Sequence of chain 1.A:
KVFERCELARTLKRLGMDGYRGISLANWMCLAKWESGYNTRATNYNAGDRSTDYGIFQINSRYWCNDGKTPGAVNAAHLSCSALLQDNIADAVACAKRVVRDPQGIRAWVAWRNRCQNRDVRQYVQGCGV

Binding-site contacts:
Ligand atom N contacts residue TRP64 of chain 1.A at 3.0 Å (h-bond).
Ligand atom OXT contacts residue TRP64 of chain 1.A at 4.4 Å.
Ligand atom C contacts residue LEU79 of chain 1.A at 3.7 Å (hydrophobic).
Ligand atom CA contacts residue TRP64 of chain 1.A at 3.7 Å (hydrophobic).
Ligand atom CB contacts residue TRP64 of chain 1.A at 3.4 Å (hydrophobic).
Ligand atom SG contacts residue ARG98 of chain 1.A at 4.2 Å.
Ligand atom CM contacts residue HIS78 of chain 1.A at 3.5 Å.
Ligand atom CA contacts residue LEU79 of chain 1.A at 4.4 Å (hydrophobic).
Ligand atom CT contacts residue HIS78 of chain 1.A at 3.5 Å.
Ligand atom O contacts residue LEU79 of chain 1.A at 3.8 Å.
Ligand atom C contacts residue HIS78 of chain 1.A at 4.3 Å.
Ligand atom CB contacts residue LEU79 of chain 1.A at 4.0 Å (hydrophobic).
Ligand atom CM contacts residue TYR63 of chain 1.A at 3.3 Å (hydrophobic).
Ligand atom N contacts residue HIS78 of chain 1.A at 4.0 Å.
Ligand atom OXT contacts residue HIS78 of chain 1.A at 3.1 Å (h-bond).
Ligand atom OT contacts residue HIS78 of chain 1.A at 3.8 Å.
Ligand atom CM contacts residue VAL74 of chain 1.A at 4.4 Å (hydrophobic).
Ligand atom CT contacts residue TRP64 of chain 1.A at 3.8 Å (hydrophobic).
Ligand atom SG contacts residue CYS95 of chain 1.A at 2.0 Å (h-bond).
Ligand atom CB contacts residue CYS95 of chain 1.A at 3.0 Å (hydrophobic).
Ligand atom SG contacts residue TRP64 of chain 1.A at 3.9 Å.
Ligand atom OT contacts residue ARG98 of chain 1.A at 4.1 Å.
Ligand atom CM contacts residue TRP64 of chain 1.A at 3.8 Å (hydrophobic).
Ligand atom OXT contacts residue LEU79 of chain 1.A at 3.3 Å (h-bond).
Ligand atom CA contacts residue CYS95 of chain 1.A at 4.4 Å (hydrophobic).
Ligand atom C contacts residue TRP64 of chain 1.A at 4.4 Å (hydrophobic).

The small molecule below binds the protein below.
Small molecule (SMILES): CC(=O)N[C@@H](CS)C(=O)O